Sequence of chain 1.E:
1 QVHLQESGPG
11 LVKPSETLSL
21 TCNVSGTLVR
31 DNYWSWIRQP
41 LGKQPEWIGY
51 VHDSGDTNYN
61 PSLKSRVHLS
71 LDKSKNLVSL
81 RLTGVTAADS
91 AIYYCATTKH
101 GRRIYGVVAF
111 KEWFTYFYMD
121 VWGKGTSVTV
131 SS

Sequence of chain 1.B:
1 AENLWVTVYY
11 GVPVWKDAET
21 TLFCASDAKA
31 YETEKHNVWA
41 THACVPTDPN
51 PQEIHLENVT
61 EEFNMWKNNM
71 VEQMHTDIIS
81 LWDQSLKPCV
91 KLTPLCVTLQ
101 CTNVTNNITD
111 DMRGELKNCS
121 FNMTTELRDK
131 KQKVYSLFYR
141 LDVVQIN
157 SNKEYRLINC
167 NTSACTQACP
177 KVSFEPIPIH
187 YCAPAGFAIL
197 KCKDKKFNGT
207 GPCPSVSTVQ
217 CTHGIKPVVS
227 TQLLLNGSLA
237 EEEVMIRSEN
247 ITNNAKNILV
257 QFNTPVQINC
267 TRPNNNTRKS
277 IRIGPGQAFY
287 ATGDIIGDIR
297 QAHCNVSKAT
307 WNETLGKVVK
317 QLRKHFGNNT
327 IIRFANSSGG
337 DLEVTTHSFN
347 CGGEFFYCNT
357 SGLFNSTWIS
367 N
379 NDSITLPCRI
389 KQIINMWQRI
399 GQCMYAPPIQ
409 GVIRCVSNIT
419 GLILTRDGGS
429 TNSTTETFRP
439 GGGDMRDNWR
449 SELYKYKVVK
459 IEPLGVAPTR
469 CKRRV

Binding-site contacts:
Ligand atom O7 contacts residue ASP89 of chain 1.F at 3.3 Å (salt-bridge).
Ligand atom O7 contacts residue PHE114 of chain 1.E at 3.2 Å.
Ligand atom O4 contacts residue ASP56 of chain 1.E at 3.8 Å.
Ligand atom C2 contacts residue GLY55 of chain 1.E at 3.9 Å.
Ligand atom O5 contacts residue ASN107 of chain 1.B at 2.3 Å (h-bond).
Ligand atom O2 contacts residue TYR33 of chain 1.E at 4.0 Å.
Ligand atom O6 contacts residue THR115 of chain 1.E at 3.9 Å.
Ligand atom C1 contacts residue ASN107 of chain 1.B at 1.4 Å.
Ligand atom C1 contacts residue ASP56 of chain 1.E at 3.8 Å.
Ligand atom C7 contacts residue PHE114 of chain 1.E at 3.8 Å (hydrophobic).
Ligand atom C3 contacts residue ASP56 of chain 1.E at 3.4 Å.
Ligand atom C2 contacts residue ASN58 of chain 1.E at 3.4 Å.
Ligand atom N2 contacts residue ASN107 of chain 1.B at 2.9 Å (h-bond).
Ligand atom C7 contacts residue ASN107 of chain 1.B at 3.6 Å.
Ligand atom O4 contacts residue SER54 of chain 1.E at 3.9 Å.
Ligand atom O6 contacts residue THR109 of chain 1.B at 3.5 Å.
Ligand atom N2 contacts residue ASN58 of chain 1.E at 3.0 Å (h-bond).
Ligand atom O3 contacts residue ASN58 of chain 1.E at 3.6 Å.
Ligand atom C8 contacts residue THR94 of chain 1.F at 3.6 Å.
Ligand atom C5 contacts residue ASP56 of chain 1.E at 3.4 Å.
Ligand atom C8 contacts residue PRO93 of chain 1.F at 3.9 Å (hydrophobic).
Ligand atom C2 contacts residue ASP56 of chain 1.E at 4.0 Å.
Ligand atom C5 contacts residue ASN107 of chain 1.B at 3.6 Å.
Ligand atom C6 contacts residue GLY55 of chain 1.E at 3.5 Å.
Ligand atom C7 contacts residue ASP89 of chain 1.F at 3.9 Å.
Ligand atom C6 contacts residue ARG102 of chain 1.E at 4.0 Å.
Ligand atom C6 contacts residue THR115 of chain 1.E at 3.9 Å.
Ligand atom C1 contacts residue ASP56 of chain 1.E at 3.8 Å.
Ligand atom C2 contacts residue ASN107 of chain 1.B at 2.4 Å.
Ligand atom N2 contacts residue PHE114 of chain 1.E at 3.6 Å.
Ligand atom O6 contacts residue ARG102 of chain 1.E at 2.8 Å (salt-bridge).
Ligand atom C3 contacts residue THR94 of chain 1.F at 4.0 Å.
Ligand atom C4 contacts residue ASP56 of chain 1.E at 3.7 Å.
Ligand atom C8 contacts residue ASN107 of chain 1.B at 4.0 Å.
Ligand atom C6 contacts residue THR115 of chain 1.E at 3.4 Å.
Ligand atom C3 contacts residue ASN107 of chain 1.B at 3.8 Å.
Ligand atom O5 contacts residue ASP56 of chain 1.E at 4.1 Å.
Ligand atom O6 contacts residue TRP113 of chain 1.E at 4.0 Å.
Ligand atom O4 contacts residue GLY55 of chain 1.E at 3.9 Å.
Ligand atom C8 contacts residue ASP89 of chain 1.F at 4.1 Å.

This protein binds this small molecule.
Small molecule (SMILES): CC(=O)N[C@H]1[C@H](O[C@H]2[C@H](O)[C@@H](NC(C)=O)CO[C@@H]2CO)O[C@H](CO)[C@@H](O[C@@H]2O[C@H](CO[C@H]3O[C@H](CO)[C@@H](O)[C@H](O)[C@@H]3O)[C@@H](O)[C@H](O[C@H]3O[C@H](CO)[C@@H](O)[C@H](O)[C@@H]3O)[C@@H]2O)[C@@H]1O

Sequence of chain 1.F:
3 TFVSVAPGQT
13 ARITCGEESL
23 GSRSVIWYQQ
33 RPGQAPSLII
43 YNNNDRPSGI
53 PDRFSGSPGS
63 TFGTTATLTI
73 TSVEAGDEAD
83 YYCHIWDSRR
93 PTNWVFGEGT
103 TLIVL